This protein binds this small molecule.
Small molecule (SMILES): CC(=O)N[C@@H]1[C@@H](O)[C@H](O)[C@@H](CO)O[C@H]1O

Sequence of chain 1.A:
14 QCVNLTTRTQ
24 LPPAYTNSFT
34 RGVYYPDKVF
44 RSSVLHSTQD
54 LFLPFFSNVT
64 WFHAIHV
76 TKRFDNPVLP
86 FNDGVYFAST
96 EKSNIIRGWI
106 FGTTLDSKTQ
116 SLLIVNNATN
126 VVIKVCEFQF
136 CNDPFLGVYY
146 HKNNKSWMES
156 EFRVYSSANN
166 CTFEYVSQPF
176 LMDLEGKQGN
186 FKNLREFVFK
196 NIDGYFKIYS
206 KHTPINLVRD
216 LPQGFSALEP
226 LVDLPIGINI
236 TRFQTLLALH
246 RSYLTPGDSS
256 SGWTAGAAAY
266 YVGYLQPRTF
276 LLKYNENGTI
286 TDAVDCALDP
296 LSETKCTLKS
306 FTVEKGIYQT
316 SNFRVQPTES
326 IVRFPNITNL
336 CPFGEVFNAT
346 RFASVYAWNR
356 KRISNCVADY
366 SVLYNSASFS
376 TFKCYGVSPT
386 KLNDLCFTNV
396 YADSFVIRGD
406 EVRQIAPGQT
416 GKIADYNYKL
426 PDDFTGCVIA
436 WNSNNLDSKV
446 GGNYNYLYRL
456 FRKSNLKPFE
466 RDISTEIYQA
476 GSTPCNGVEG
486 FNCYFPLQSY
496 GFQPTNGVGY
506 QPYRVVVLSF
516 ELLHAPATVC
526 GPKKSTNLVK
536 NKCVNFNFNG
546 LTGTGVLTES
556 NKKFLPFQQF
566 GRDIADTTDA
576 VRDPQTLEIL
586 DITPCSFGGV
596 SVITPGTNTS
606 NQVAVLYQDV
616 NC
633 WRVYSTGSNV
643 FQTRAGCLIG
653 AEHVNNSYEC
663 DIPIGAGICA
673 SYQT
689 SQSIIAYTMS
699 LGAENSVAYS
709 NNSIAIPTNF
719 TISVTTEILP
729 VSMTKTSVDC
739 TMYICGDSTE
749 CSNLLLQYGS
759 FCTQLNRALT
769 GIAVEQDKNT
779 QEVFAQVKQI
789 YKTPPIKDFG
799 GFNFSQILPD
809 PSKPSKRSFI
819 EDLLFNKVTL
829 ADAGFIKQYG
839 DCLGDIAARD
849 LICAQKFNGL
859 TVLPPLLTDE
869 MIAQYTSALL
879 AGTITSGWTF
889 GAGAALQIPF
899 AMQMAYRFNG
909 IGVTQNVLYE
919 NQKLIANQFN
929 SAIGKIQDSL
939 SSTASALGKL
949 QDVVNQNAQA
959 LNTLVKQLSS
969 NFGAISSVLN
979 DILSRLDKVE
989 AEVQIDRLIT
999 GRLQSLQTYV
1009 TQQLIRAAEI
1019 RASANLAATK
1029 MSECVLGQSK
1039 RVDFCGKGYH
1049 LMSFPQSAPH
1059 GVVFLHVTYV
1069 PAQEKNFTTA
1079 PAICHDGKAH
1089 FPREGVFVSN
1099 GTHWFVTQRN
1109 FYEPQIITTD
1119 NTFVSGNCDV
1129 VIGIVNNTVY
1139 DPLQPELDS

Binding-site contacts:
Ligand atom C4 contacts residue ASN657 of chain 1.A at 4.2 Å.
Ligand atom C8 contacts residue HIS655 of chain 1.A at 3.9 Å.
Ligand atom O7 contacts residue ASN657 of chain 1.A at 3.9 Å.
Ligand atom O6 contacts residue ASN657 of chain 1.A at 4.5 Å.
Ligand atom C2 contacts residue ASN657 of chain 1.A at 2.5 Å.
Ligand atom C1 contacts residue ASN657 of chain 1.A at 1.4 Å.
Ligand atom C8 contacts residue ASN657 of chain 1.A at 4.3 Å.
Ligand atom O5 contacts residue ASN657 of chain 1.A at 2.4 Å (h-bond).
Ligand atom N2 contacts residue ASN657 of chain 1.A at 2.9 Å (h-bond).
Ligand atom C7 contacts residue ASN657 of chain 1.A at 3.5 Å.
Ligand atom C5 contacts residue ASN657 of chain 1.A at 3.7 Å.
Ligand atom C3 contacts residue ASN657 of chain 1.A at 3.8 Å.